Binding-site contacts:
Ligand atom CAO contacts residue SER50 of chain 1.A at 3.6 Å.
Ligand atom CAF contacts residue GLY176 of chain 1.A at 4.0 Å.
Ligand atom OAJ contacts residue LYS127 of chain 1.A at 2.5 Å (salt-bridge).
Ligand atom CAH contacts residue LYS127 of chain 1.A at 3.6 Å.
Ligand atom CAF contacts residue VAL6 of chain 1.B at 3.8 Å (hydrophobic).
Ligand atom CAK contacts residue MET128 of chain 1.A at 3.3 Å (hydrophobic).
Ligand atom CAK contacts residue PHE124 of chain 1.A at 3.5 Å (hydrophobic).
Ligand atom CAD contacts residue ILE173 of chain 1.A at 3.5 Å (hydrophobic).
Ligand atom CAG contacts residue LYS127 of chain 1.A at 3.6 Å.
Ligand atom CAF contacts residue ILE224 of chain 1.A at 3.7 Å (hydrophobic).
Ligand atom CAP contacts residue VAL51 of chain 1.A at 3.7 Å (hydrophobic).
Ligand atom CAD contacts residue ASN47 of chain 1.A at 3.8 Å.
Ligand atom CAW contacts residue LEU223 of chain 1.A at 3.7 Å (hydrophobic).
Ligand atom CAR contacts residue VAL6 of chain 1.B at 3.3 Å (hydrophobic).
Ligand atom CAF contacts residue ILE173 of chain 1.A at 4.1 Å (hydrophobic).
Ligand atom CAG contacts residue GLY176 of chain 1.A at 4.2 Å.
Ligand atom CAI contacts residue LYS127 of chain 1.A at 3.6 Å.
Ligand atom OAQ contacts residue VAL51 of chain 1.A at 3.6 Å.
Ligand atom CAI contacts residue SER50 of chain 1.A at 4.1 Å.
Ligand atom CAH contacts residue VAL6 of chain 1.B at 4.0 Å (hydrophobic).
Ligand atom CAW contacts residue ILE224 of chain 1.A at 4.0 Å (hydrophobic).
Ligand atom CAG contacts residue VAL6 of chain 1.B at 4.0 Å (hydrophobic).
Ligand atom OAA contacts residue PRO172 of chain 1.A at 3.5 Å.
Ligand atom CAI contacts residue PHE124 of chain 1.A at 3.6 Å (hydrophobic).
Ligand atom CAM contacts residue SER50 of chain 1.A at 4.1 Å.
Ligand atom CAE contacts residue ILE224 of chain 1.A at 4.2 Å (hydrophobic).
Ligand atom O5 contacts residue ASN47 of chain 1.A at 3.3 Å (h-bond).
Ligand atom CAG contacts residue ILE173 of chain 1.A at 4.2 Å (hydrophobic).
Ligand atom CAF contacts residue PRO172 of chain 1.A at 3.3 Å (hydrophobic).
Ligand atom CAC contacts residue ILE173 of chain 1.A at 4.1 Å (hydrophobic).
Ligand atom CAS contacts residue VAL6 of chain 1.B at 3.2 Å (hydrophobic).
Ligand atom CAO contacts residue ASN47 of chain 1.A at 3.5 Å.
Ligand atom CAO contacts residue VAL51 of chain 1.A at 3.9 Å (hydrophobic).
Ligand atom C1 contacts residue ASN47 of chain 1.A at 3.2 Å.
Ligand atom CAK contacts residue LYS127 of chain 1.A at 3.5 Å.
Ligand atom CAC contacts residue PRO172 of chain 1.A at 4.0 Å (hydrophobic).
Ligand atom CAG contacts residue PRO172 of chain 1.A at 4.2 Å (hydrophobic).
Ligand atom CAD contacts residue PHE124 of chain 1.A at 3.6 Å (hydrophobic).
Ligand atom C2 contacts residue ASN47 of chain 1.A at 4.0 Å.
Ligand atom CAB contacts residue PRO172 of chain 1.A at 3.9 Å (hydrophobic).

Sequence of chain 1.A:
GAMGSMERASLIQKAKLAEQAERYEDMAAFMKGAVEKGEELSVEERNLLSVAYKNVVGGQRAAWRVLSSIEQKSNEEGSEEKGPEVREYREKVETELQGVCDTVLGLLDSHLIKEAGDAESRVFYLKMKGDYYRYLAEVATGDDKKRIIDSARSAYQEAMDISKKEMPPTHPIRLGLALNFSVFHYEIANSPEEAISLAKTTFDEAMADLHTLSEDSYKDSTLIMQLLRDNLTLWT

A protein and the small-molecule ligand that binds it are described below.
Small molecule (SMILES): COC[C@H]1CC[C@@H]2C1=C[C@]1(C)C(=C(C(C)C)[C@@H]3CCO[C@@H]31)[C@@H](O[C@H]1O[C@@H]3COC(C)(C)O[C@H]3[C@H](O)[C@H]1O)[C@H](O)[C@@H]2C

Sequence of chain 1.B:
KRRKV